Binding-site contacts:
Ligand atom C5 contacts residue TYR28 of chain 1.A at 3.6 Å (hydrophobic).
Ligand atom C8 contacts residue 2MY1 of chain 22.I at 2.1 Å.
Ligand atom C4 contacts residue TYR28 of chain 1.A at 3.3 Å (hydrophobic).
Ligand atom O1 contacts residue ARG59 of chain 22.A at 4.4 Å.
Ligand atom C7 contacts residue LEU81 of chain 1.A at 3.8 Å (hydrophobic).
Ligand atom C3 contacts residue TYR28 of chain 1.A at 4.1 Å (hydrophobic).
Ligand atom C8 contacts residue ARG59 of chain 22.A at 3.6 Å.
Ligand atom C3 contacts residue LEU24 of chain 1.A at 4.1 Å (hydrophobic).
Ligand atom C7 contacts residue 2MY1 of chain 22.I at 0.8 Å.
Ligand atom C4 contacts residue 2MY1 of chain 22.I at 1.6 Å.
Ligand atom C6 contacts residue SER27 of chain 1.A at 3.2 Å.
Ligand atom C5 contacts residue 2MY1 of chain 22.I at 2.4 Å.
Ligand atom C2 contacts residue LEU81 of chain 1.A at 4.1 Å (hydrophobic).
Ligand atom C8 contacts residue SER27 of chain 1.A at 3.2 Å.
Ligand atom C3 contacts residue LEU81 of chain 1.A at 3.6 Å (hydrophobic).
Ligand atom O1 contacts residue 2MY1 of chain 22.I at 1.1 Å.
Ligand atom C7 contacts residue LEU24 of chain 1.A at 4.3 Å (hydrophobic).
Ligand atom C3 contacts residue LEU81 of chain 22.A at 3.9 Å (hydrophobic).
Ligand atom O1 contacts residue ARG59 of chain 1.A at 3.8 Å.
Ligand atom C2 contacts residue 2MY1 of chain 22.I at 0.9 Å.
Ligand atom C5 contacts residue SER27 of chain 1.A at 3.2 Å.
Ligand atom C1 contacts residue SER27 of chain 1.A at 4.2 Å.
Ligand atom C3 contacts residue 2MY1 of chain 22.I at 0.8 Å.
Ligand atom C8 contacts residue ARG59 of chain 1.A at 3.9 Å.
Ligand atom C5 contacts residue LEU31 of chain 1.A at 4.5 Å (hydrophobic).
Ligand atom C7 contacts residue TYR28 of chain 22.A at 4.5 Å (hydrophobic).
Ligand atom C4 contacts residue SER27 of chain 1.A at 4.0 Å.
Ligand atom C2 contacts residue LEU81 of chain 22.A at 4.4 Å (hydrophobic).
Ligand atom C6 contacts residue 2MY1 of chain 22.I at 1.6 Å.
Ligand atom C1 contacts residue 2MY1 of chain 22.I at 1.1 Å.
Ligand atom C4 contacts residue LEU24 of chain 1.A at 4.0 Å (hydrophobic).
Ligand atom C7 contacts residue LEU81 of chain 22.A at 4.2 Å (hydrophobic).

Sequence of chain 1.A:
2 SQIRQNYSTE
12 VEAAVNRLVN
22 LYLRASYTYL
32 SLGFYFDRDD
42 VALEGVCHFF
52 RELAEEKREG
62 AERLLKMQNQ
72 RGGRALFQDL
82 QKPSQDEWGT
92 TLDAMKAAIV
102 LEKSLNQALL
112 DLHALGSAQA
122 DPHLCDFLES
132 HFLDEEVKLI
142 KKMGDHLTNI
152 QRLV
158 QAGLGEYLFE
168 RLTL

Sequence of chain 22.A:
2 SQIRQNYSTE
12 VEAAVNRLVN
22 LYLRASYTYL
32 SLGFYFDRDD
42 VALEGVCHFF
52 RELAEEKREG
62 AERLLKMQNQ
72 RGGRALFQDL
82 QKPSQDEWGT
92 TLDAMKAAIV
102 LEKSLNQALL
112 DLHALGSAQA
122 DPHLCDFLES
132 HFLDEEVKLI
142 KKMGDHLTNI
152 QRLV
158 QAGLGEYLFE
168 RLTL

This protein binds this small molecule.
Small molecule (SMILES): Cc1cccc(C)c1O